Sequence of chain 1.B:
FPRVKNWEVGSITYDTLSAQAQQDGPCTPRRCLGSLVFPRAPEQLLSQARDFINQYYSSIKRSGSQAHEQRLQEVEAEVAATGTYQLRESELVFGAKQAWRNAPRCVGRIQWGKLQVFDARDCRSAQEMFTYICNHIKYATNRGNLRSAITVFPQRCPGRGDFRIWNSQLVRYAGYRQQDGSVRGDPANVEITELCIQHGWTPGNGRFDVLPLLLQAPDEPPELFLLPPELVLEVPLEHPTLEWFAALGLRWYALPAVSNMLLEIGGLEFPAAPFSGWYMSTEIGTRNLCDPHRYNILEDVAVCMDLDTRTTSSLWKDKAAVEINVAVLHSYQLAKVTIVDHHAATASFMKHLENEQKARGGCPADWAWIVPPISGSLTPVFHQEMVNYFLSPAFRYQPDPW

A small-molecule ligand and the protein it binds are described below.
Small molecule (SMILES): Cc1cc(N)nc(C#CCN2CCN(C)CC2)c1

Binding-site contacts:
Ligand atom C03 contacts residue TRP316 of chain 1.B at 3.9 Å (hydrophobic).
Ligand atom C04 contacts residue PRO294 of chain 1.B at 4.1 Å (hydrophobic).
Ligand atom N02 contacts residue GLU321 of chain 1.B at 2.7 Å (salt-bridge).
Ligand atom C09 contacts residue GLU321 of chain 1.B at 3.9 Å.
Ligand atom N01 contacts residue PRO294 of chain 1.B at 4.2 Å.
Ligand atom C07 contacts residue PHE313 of chain 1.B at 3.6 Å (hydrophobic).
Ligand atom N11 contacts residue HEM1 of chain 1.P at 4.1 Å.
Ligand atom C08 contacts residue VAL296 of chain 1.B at 3.9 Å (hydrophobic).
Ligand atom N01 contacts residue HEM1 of chain 1.P at 3.8 Å.
Ligand atom C12 contacts residue HEM1 of chain 1.P at 3.3 Å.
Ligand atom C02 contacts residue TRP316 of chain 1.B at 3.7 Å (hydrophobic).
Ligand atom C08 contacts residue GLU321 of chain 1.B at 3.5 Å.
Ligand atom C04 contacts residue HEM1 of chain 1.P at 3.9 Å.
Ligand atom N02 contacts residue PRO294 of chain 1.B at 4.1 Å.
Ligand atom C07 contacts residue SER314 of chain 1.B at 4.0 Å.
Ligand atom C06 contacts residue HEM1 of chain 1.P at 4.1 Å.
Ligand atom C07 contacts residue GLY315 of chain 1.B at 3.6 Å.
Ligand atom C10 contacts residue HEM1 of chain 1.P at 3.0 Å.
Ligand atom C16 contacts residue GLN207 of chain 1.B at 3.4 Å.
Ligand atom C15 contacts residue GLN207 of chain 1.B at 3.2 Å.
Ligand atom N02 contacts residue TYR317 of chain 1.B at 3.7 Å.
Ligand atom C02 contacts residue HEM1 of chain 1.P at 3.6 Å.
Ligand atom C08 contacts residue HEM1 of chain 1.P at 3.7 Å.
Ligand atom N01 contacts residue GLU321 of chain 1.B at 2.7 Å (salt-bridge).
Ligand atom C02 contacts residue PRO294 of chain 1.B at 4.0 Å (hydrophobic).
Ligand atom C17 contacts residue SER206 of chain 1.B at 3.4 Å.
Ligand atom C05 contacts residue VAL296 of chain 1.B at 3.6 Å (hydrophobic).
Ligand atom C07 contacts residue HEM1 of chain 1.P at 3.5 Å.
Ligand atom N02 contacts residue MET318 of chain 1.B at 3.9 Å.
Ligand atom C06 contacts residue GLU321 of chain 1.B at 3.5 Å.
Ligand atom C03 contacts residue HEM1 of chain 1.P at 3.2 Å.
Ligand atom N02 contacts residue HEM1 of chain 1.P at 3.3 Å.
Ligand atom C02 contacts residue GLU321 of chain 1.B at 3.5 Å.
Ligand atom C09 contacts residue HEM1 of chain 1.P at 3.5 Å.
Ligand atom C07 contacts residue PRO294 of chain 1.B at 3.9 Å (hydrophobic).
Ligand atom C09 contacts residue VAL296 of chain 1.B at 4.0 Å (hydrophobic).
Ligand atom N11 contacts residue VAL296 of chain 1.B at 4.1 Å.
Ligand atom C03 contacts residue PRO294 of chain 1.B at 3.9 Å (hydrophobic).
Ligand atom N02 contacts residue TRP316 of chain 1.B at 2.8 Å (h-bond).
Ligand atom N11 contacts residue GLN207 of chain 1.B at 3.5 Å (h-bond).